Binding-site contacts:
Ligand atom C15 contacts residue ILE31 of chain 1.A at 3.5 Å (hydrophobic).
Ligand atom C24 contacts residue ILE31 of chain 1.A at 3.7 Å (hydrophobic).
Ligand atom C8 contacts residue GLY35 of chain 1.A at 4.4 Å.
Ligand atom C16 contacts residue ILE31 of chain 1.A at 3.6 Å (hydrophobic).
Ligand atom C23 contacts residue ILE31 of chain 1.A at 4.4 Å (hydrophobic).
Ligand atom C22 contacts residue ILE31 of chain 1.A at 4.2 Å (hydrophobic).
Ligand atom C7 contacts residue GLY35 of chain 1.A at 4.2 Å.
Ligand atom C25 contacts residue ILE26 of chain 1.A at 3.8 Å (hydrophobic).
Ligand atom C19 contacts residue THR38 of chain 1.A at 3.8 Å.
Ligand atom C18 contacts residue ILE34 of chain 1.A at 3.7 Å (hydrophobic).
Ligand atom C6 contacts residue GLY35 of chain 1.A at 4.2 Å.
Ligand atom C27 contacts residue ILE30 of chain 1.A at 4.2 Å (hydrophobic).
Ligand atom C4 contacts residue LEU39 of chain 1.A at 4.4 Å (hydrophobic).
Ligand atom C2 contacts residue TYR406 of chain 1.A at 3.5 Å (hydrophobic).
Ligand atom O1 contacts residue TYR406 of chain 1.A at 2.8 Å (h-bond).
Ligand atom C3 contacts residue TYR406 of chain 1.A at 3.7 Å (hydrophobic).
Ligand atom C3 contacts residue TYR401 of chain 1.A at 4.1 Å (hydrophobic).
Ligand atom C24 contacts residue ILE26 of chain 1.A at 4.1 Å (hydrophobic).
Ligand atom O1 contacts residue TYR401 of chain 1.A at 3.1 Å (h-bond).
Ligand atom C27 contacts residue ILE26 of chain 1.A at 3.9 Å (hydrophobic).

The small molecule below binds the protein below.
Small molecule (SMILES): CC(C)CCC[C@@H](C)[C@H]1CC[C@H]2[C@@H]3CC=C4C[C@@H](O)CC[C@]4(C)[C@H]3CC[C@]12C

Sequence of chain 1.A:
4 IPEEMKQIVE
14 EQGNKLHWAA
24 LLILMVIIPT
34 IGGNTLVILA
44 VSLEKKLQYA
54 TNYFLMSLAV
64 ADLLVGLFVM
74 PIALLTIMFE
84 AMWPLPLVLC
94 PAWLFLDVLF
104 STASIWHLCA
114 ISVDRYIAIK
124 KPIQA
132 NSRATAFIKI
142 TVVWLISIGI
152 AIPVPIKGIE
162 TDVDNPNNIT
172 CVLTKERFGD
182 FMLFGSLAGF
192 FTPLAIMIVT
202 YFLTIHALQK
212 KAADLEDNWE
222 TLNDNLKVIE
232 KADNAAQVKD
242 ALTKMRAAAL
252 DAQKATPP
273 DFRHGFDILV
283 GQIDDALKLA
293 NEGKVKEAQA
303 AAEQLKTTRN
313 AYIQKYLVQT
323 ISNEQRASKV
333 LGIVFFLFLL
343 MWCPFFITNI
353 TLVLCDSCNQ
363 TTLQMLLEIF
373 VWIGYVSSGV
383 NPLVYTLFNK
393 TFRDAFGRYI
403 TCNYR